The small molecule below binds the protein below.
Small molecule (SMILES): CCN(CC)P(=O)(O)O

Sequence of chain 8.A:
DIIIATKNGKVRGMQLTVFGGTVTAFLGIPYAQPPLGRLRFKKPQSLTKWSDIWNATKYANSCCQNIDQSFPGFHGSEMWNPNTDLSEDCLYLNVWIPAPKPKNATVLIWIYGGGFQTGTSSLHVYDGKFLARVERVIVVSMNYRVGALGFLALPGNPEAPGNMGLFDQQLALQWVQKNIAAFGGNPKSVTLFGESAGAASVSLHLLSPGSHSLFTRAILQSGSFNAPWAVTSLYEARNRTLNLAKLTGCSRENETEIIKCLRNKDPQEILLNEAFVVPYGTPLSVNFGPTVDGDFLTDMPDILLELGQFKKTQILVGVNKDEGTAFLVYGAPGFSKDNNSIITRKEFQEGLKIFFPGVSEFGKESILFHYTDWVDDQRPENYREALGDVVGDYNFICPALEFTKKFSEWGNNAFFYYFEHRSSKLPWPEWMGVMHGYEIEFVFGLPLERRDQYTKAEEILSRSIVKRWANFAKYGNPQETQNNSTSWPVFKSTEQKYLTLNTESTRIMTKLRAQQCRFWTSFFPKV

Binding-site contacts:
Ligand atom C3 contacts residue LEU286 of chain 8.A at 4.4 Å (hydrophobic).
Ligand atom P contacts residue ALA199 of chain 8.A at 3.5 Å.
Ligand atom N contacts residue PHE398 of chain 8.A at 4.3 Å.
Ligand atom OD contacts residue ALA199 of chain 8.A at 2.9 Å (h-bond).
Ligand atom P contacts residue GLY116 of chain 8.A at 4.0 Å.
Ligand atom C1 contacts residue SER198 of chain 8.A at 3.1 Å.
Ligand atom P contacts residue HIS438 of chain 8.A at 3.7 Å.
Ligand atom N contacts residue ALA199 of chain 8.A at 4.4 Å.
Ligand atom C1 contacts residue PHE398 of chain 8.A at 4.1 Å (hydrophobic).
Ligand atom C2 contacts residue GLY117 of chain 8.A at 3.5 Å.
Ligand atom C1 contacts residue GLY117 of chain 8.A at 4.2 Å.
Ligand atom OD contacts residue GLY116 of chain 8.A at 2.7 Å (h-bond).
Ligand atom P contacts residue SER198 of chain 8.A at 1.7 Å.
Ligand atom O2 contacts residue GLY117 of chain 8.A at 4.4 Å.
Ligand atom C2 contacts residue VAL288 of chain 8.A at 3.7 Å (hydrophobic).
Ligand atom C1 contacts residue ALA199 of chain 8.A at 4.3 Å (hydrophobic).
Ligand atom C2 contacts residue TRP231 of chain 8.A at 3.3 Å (hydrophobic).
Ligand atom C3 contacts residue PHE329 of chain 8.A at 3.7 Å (hydrophobic).
Ligand atom C3 contacts residue PHE398 of chain 8.A at 3.8 Å (hydrophobic).
Ligand atom O2 contacts residue HIS438 of chain 8.A at 2.8 Å (h-bond).
Ligand atom C3 contacts residue SER198 of chain 8.A at 3.5 Å.
Ligand atom C4 contacts residue PHE329 of chain 8.A at 3.7 Å (hydrophobic).
Ligand atom N contacts residue HIS438 of chain 8.A at 4.4 Å.
Ligand atom OD contacts residue GLY115 of chain 8.A at 3.7 Å.
Ligand atom OD contacts residue GLY117 of chain 8.A at 2.6 Å (h-bond).
Ligand atom O2 contacts residue SER198 of chain 8.A at 2.5 Å (h-bond).
Ligand atom OD contacts residue SER198 of chain 8.A at 2.6 Å (h-bond).
Ligand atom C1 contacts residue TRP231 of chain 8.A at 3.5 Å (hydrophobic).
Ligand atom N contacts residue GLY117 of chain 8.A at 3.8 Å.
Ligand atom C3 contacts residue HIS438 of chain 8.A at 3.9 Å.
Ligand atom O2 contacts residue GLY116 of chain 8.A at 4.2 Å.
Ligand atom N contacts residue SER198 of chain 8.A at 2.7 Å (h-bond).
Ligand atom P contacts residue GLY117 of chain 8.A at 3.7 Å.